This small molecule binds to this protein.
Small molecule (SMILES): C=C(/N=C/c1c(COP(=O)(O)O)cnc(C)c1O)C(=O)O

Binding-site contacts:
Ligand atom OXT contacts residue GLN110 of chain 1.B at 2.9 Å (h-bond).
Ligand atom OP2 contacts residue GLY229 of chain 1.B at 3.4 Å (h-bond).
Ligand atom C6 contacts residue SER368 of chain 1.B at 3.4 Å.
Ligand atom OP2 contacts residue GLY230 of chain 1.B at 2.7 Å (h-bond).
Ligand atom C2 contacts residue SER368 of chain 1.B at 3.5 Å.
Ligand atom OXT contacts residue ALA108 of chain 1.B at 3.5 Å.
Ligand atom OXT contacts residue GLY109 of chain 1.B at 3.5 Å (h-bond).
Ligand atom N1 contacts residue SER368 of chain 1.B at 2.6 Å (h-bond).
Ligand atom CB contacts residue QOX1 of chain 1.I at 3.5 Å.
Ligand atom OXT contacts residue THR106 of chain 1.B at 3.4 Å (h-bond).
Ligand atom OP2 contacts residue SER228 of chain 1.B at 3.0 Å (h-bond).
Ligand atom N contacts residue GLY298 of chain 1.B at 3.6 Å.
Ligand atom CB contacts residue GLY298 of chain 1.B at 3.5 Å.
Ligand atom OP2 contacts residue SER231 of chain 1.B at 3.6 Å.
Ligand atom C contacts residue ALA108 of chain 1.B at 3.5 Å (hydrophobic).
Ligand atom N1 contacts residue HIS82 of chain 1.B at 3.6 Å.
Ligand atom OP3 contacts residue GLY230 of chain 1.B at 3.3 Å (h-bond).
Ligand atom OP1 contacts residue SER231 of chain 1.B at 3.4 Å (h-bond).
Ligand atom N contacts residue LYS83 of chain 1.B at 3.4 Å.
Ligand atom P contacts residue GLY230 of chain 1.B at 3.5 Å.
Ligand atom O contacts residue HIS111 of chain 1.B at 3.5 Å.
Ligand atom OP3 contacts residue SER186 of chain 1.B at 2.5 Å (h-bond).
Ligand atom N1 contacts residue GLU345 of chain 1.B at 3.4 Å.
Ligand atom P contacts residue SER231 of chain 1.B at 3.3 Å.
Ligand atom C6 contacts residue ASN232 of chain 1.B at 3.6 Å.
Ligand atom CB contacts residue LEU162 of chain 1.B at 3.5 Å (hydrophobic).
Ligand atom OP3 contacts residue SER231 of chain 1.B at 2.8 Å (h-bond).
Ligand atom OP3 contacts residue LYS83 of chain 1.B at 3.2 Å (salt-bridge).
Ligand atom C contacts residue THR106 of chain 1.B at 3.4 Å.
Ligand atom OP1 contacts residue HIS82 of chain 1.B at 3.3 Å (h-bond).
Ligand atom C4A contacts residue GLY298 of chain 1.B at 3.5 Å.
Ligand atom OP1 contacts residue ASN232 of chain 1.B at 2.8 Å (h-bond).
Ligand atom O3 contacts residue GLN110 of chain 1.B at 3.5 Å.
Ligand atom O contacts residue THR106 of chain 1.B at 2.6 Å (h-bond).
Ligand atom C contacts residue HIS111 of chain 1.B at 3.6 Å.
Ligand atom OXT contacts residue HIS111 of chain 1.B at 2.8 Å (h-bond).
Ligand atom C4A contacts residue LYS83 of chain 1.B at 3.3 Å.
Ligand atom O contacts residue GLY107 of chain 1.B at 2.9 Å (h-bond).
Ligand atom OP4 contacts residue LYS83 of chain 1.B at 3.2 Å (salt-bridge).
Ligand atom C6 contacts residue GLU345 of chain 1.B at 3.5 Å.

Sequence of chain 1.B:
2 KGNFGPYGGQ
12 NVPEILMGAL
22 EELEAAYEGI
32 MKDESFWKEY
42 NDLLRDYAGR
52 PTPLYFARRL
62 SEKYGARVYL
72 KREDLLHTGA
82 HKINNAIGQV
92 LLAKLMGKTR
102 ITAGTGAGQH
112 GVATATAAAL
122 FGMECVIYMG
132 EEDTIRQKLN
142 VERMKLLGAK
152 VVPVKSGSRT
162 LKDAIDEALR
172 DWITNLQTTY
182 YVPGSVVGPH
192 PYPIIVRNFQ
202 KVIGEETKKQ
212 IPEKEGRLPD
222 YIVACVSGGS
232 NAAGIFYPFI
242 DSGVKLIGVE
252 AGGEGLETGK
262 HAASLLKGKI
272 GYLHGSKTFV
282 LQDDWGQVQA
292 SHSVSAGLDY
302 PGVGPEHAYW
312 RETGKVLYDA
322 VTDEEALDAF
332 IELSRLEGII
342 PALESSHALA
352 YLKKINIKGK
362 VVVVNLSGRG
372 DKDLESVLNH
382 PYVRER